This small molecule binds to this protein.
Small molecule (SMILES): CC(=O)N[C@H]1[C@H](O[C@H]2[C@H](O)[C@@H](NC(C)=O)CO[C@@H]2CO)O[C@H](CO[C@H]2O[C@H](CO)[C@@H](O)[C@H](O)[C@@H]2O)[C@@H](O[C@H]2O[C@H](CO)[C@@H](O)[C@H](O)[C@@H]2O)[C@@H]1O[C@@H]1O[C@H](CS(=O)(=O)O)[C@@H](O[C@@H]2O[C@H](CO)[C@@H](O)[C@H](O)[C@H]2O)[C@H](O)[C@H]1O

Sequence of chain 1.A:
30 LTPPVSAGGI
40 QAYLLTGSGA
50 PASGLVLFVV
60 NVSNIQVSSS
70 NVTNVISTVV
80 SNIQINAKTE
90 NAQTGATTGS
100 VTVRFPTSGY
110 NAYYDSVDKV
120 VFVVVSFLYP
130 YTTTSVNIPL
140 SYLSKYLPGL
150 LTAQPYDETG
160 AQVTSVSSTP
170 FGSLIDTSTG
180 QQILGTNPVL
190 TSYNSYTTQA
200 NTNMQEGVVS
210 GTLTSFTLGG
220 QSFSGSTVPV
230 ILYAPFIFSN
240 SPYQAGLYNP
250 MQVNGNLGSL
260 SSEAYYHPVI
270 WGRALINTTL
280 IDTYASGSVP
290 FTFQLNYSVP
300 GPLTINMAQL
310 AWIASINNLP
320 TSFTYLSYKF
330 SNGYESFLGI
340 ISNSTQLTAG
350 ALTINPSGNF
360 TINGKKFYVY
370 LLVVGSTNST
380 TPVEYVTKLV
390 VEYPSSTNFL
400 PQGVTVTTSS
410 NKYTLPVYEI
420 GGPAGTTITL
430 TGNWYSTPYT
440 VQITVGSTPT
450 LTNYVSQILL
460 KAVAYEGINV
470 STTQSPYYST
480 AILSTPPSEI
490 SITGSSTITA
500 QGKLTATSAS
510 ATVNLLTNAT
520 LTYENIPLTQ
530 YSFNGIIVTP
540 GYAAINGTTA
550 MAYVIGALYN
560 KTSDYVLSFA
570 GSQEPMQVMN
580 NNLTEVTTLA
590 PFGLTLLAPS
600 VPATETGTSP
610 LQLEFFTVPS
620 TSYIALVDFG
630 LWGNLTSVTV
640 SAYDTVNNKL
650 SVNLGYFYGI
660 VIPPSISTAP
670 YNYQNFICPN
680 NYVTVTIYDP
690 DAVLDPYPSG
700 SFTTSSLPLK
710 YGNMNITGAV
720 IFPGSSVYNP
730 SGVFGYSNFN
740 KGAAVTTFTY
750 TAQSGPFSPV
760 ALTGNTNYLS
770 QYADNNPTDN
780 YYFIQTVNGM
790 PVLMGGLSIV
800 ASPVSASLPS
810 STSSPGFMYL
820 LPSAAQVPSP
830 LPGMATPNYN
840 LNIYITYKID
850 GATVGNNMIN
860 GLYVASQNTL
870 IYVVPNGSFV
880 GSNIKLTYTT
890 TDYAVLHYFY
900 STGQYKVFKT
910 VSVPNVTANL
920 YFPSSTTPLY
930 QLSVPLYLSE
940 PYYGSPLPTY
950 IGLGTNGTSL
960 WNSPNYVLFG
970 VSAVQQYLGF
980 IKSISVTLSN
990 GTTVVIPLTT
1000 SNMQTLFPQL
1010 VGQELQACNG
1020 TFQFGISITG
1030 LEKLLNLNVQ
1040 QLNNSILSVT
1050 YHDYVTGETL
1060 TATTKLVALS

Binding-site contacts:
Ligand atom C2 contacts residue GLY420 of chain 1.A at 3.7 Å.
Ligand atom O7 contacts residue ASN377 of chain 1.A at 3.2 Å (h-bond).
Ligand atom C6 contacts residue PRO422 of chain 1.A at 4.1 Å (hydrophobic).
Ligand atom C7 contacts residue ALA348 of chain 1.A at 3.0 Å (hydrophobic).
Ligand atom O3 contacts residue THR426 of chain 1.A at 4.2 Å.
Ligand atom C8 contacts residue ALA348 of chain 1.A at 3.2 Å (hydrophobic).
Ligand atom O7 contacts residue ILE427 of chain 1.A at 4.0 Å.
Ligand atom C7 contacts residue GLY420 of chain 1.A at 2.6 Å.
Ligand atom C8 contacts residue GLY349 of chain 1.A at 3.9 Å.
Ligand atom O6 contacts residue ALA350 of chain 1.A at 3.9 Å.
Ligand atom C8 contacts residue PRO422 of chain 1.A at 3.7 Å (hydrophobic).
Ligand atom C5 contacts residue LEU351 of chain 1.A at 3.9 Å (hydrophobic).
Ligand atom O6 contacts residue ALA348 of chain 1.A at 3.6 Å (h-bond).
Ligand atom O2 contacts residue THR428 of chain 1.A at 3.8 Å.
Ligand atom O5 contacts residue LEU351 of chain 1.A at 3.6 Å.
Ligand atom C5 contacts residue ASN377 of chain 1.A at 3.6 Å.
Ligand atom O6 contacts residue LEU351 of chain 1.A at 3.5 Å (h-bond).
Ligand atom C7 contacts residue ASN377 of chain 1.A at 3.4 Å.
Ligand atom C7 contacts residue GLY421 of chain 1.A at 3.7 Å.
Ligand atom C8 contacts residue GLY421 of chain 1.A at 3.5 Å.
Ligand atom C1 contacts residue GLY420 of chain 1.A at 3.9 Å.
Ligand atom O7 contacts residue GLY421 of chain 1.A at 4.0 Å.
Ligand atom C3 contacts residue ASN377 of chain 1.A at 3.8 Å.
Ligand atom C6 contacts residue LEU351 of chain 1.A at 3.2 Å (hydrophobic).
Ligand atom C6 contacts residue ALA348 of chain 1.A at 3.3 Å (hydrophobic).
Ligand atom O6 contacts residue THR425 of chain 1.A at 3.5 Å (h-bond).
Ligand atom N2 contacts residue GLY420 of chain 1.A at 2.5 Å (h-bond).
Ligand atom O7 contacts residue THR428 of chain 1.A at 4.0 Å.
Ligand atom C1 contacts residue LEU351 of chain 1.A at 4.1 Å (hydrophobic).
Ligand atom N2 contacts residue ASN377 of chain 1.A at 3.0 Å (h-bond).
Ligand atom O7 contacts residue GLY420 of chain 1.A at 2.7 Å (h-bond).
Ligand atom O7 contacts residue ALA348 of chain 1.A at 3.0 Å (h-bond).
Ligand atom N2 contacts residue ALA348 of chain 1.A at 3.7 Å.
Ligand atom N2 contacts residue GLY421 of chain 1.A at 4.1 Å.
Ligand atom C2 contacts residue ASN377 of chain 1.A at 2.5 Å.
Ligand atom O7 contacts residue THR376 of chain 1.A at 3.8 Å.
Ligand atom O4 contacts residue PRO422 of chain 1.A at 3.3 Å.
Ligand atom O5 contacts residue ASN377 of chain 1.A at 2.4 Å (h-bond).
Ligand atom C8 contacts residue GLY420 of chain 1.A at 3.6 Å.
Ligand atom C1 contacts residue ASN377 of chain 1.A at 1.4 Å.